Sequence of chain 23.F:
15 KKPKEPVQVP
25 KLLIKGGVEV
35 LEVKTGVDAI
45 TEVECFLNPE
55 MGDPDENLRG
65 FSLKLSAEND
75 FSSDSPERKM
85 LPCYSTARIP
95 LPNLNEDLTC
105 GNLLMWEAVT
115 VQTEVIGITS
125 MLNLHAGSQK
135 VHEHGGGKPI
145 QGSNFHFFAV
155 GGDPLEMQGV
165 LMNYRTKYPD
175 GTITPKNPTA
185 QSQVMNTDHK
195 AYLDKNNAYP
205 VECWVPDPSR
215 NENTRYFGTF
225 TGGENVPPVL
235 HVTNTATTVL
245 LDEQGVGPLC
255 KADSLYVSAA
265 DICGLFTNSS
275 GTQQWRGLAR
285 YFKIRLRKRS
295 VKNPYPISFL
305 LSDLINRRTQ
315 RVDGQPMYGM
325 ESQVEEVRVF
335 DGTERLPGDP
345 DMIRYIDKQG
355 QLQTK

Binding-site contacts:
Ligand atom O8 contacts residue THR276 of chain 22.F at 3.9 Å.
Ligand atom O8 contacts residue LYS68 of chain 22.F at 3.1 Å.
Ligand atom C11 contacts residue PHE65 of chain 22.F at 4.0 Å (hydrophobic).
Ligand atom C11 contacts residue PHE270 of chain 22.F at 3.9 Å (hydrophobic).
Ligand atom C7 contacts residue GLN278 of chain 22.F at 3.9 Å.
Ligand atom O1A contacts residue THR276 of chain 22.F at 3.3 Å (h-bond).
Ligand atom C11 contacts residue LEU62 of chain 22.F at 3.9 Å (hydrophobic).
Ligand atom O1B contacts residue THR276 of chain 22.F at 2.4 Å (h-bond).
Ligand atom C9 contacts residue GLN278 of chain 22.F at 3.3 Å.
Ligand atom C6 contacts residue ASN272 of chain 22.F at 3.6 Å.
Ligand atom O10 contacts residue PHE75 of chain 21.F at 3.9 Å.
Ligand atom O4 contacts residue ASP74 of chain 21.F at 4.0 Å.
Ligand atom C10 contacts residue LEU62 of chain 22.F at 3.6 Å (hydrophobic).
Ligand atom O8 contacts residue ASN272 of chain 22.F at 3.3 Å (h-bond).
Ligand atom O9 contacts residue LYS68 of chain 22.F at 2.5 Å (salt-bridge).
Ligand atom O8 contacts residue GLN278 of chain 22.F at 3.5 Å (h-bond).
Ligand atom C10 contacts residue ASN272 of chain 22.F at 3.9 Å.
Ligand atom O1A contacts residue SER274 of chain 22.F at 3.8 Å.
Ligand atom C11 contacts residue GLN278 of chain 22.F at 3.5 Å.
Ligand atom C11 contacts residue PHE75 of chain 21.F at 3.5 Å (hydrophobic).
Ligand atom O9 contacts residue GLN278 of chain 22.F at 4.1 Å.
Ligand atom C1 contacts residue THR276 of chain 22.F at 3.1 Å.
Ligand atom O1B contacts residue ASN272 of chain 22.F at 3.4 Å (h-bond).
Ligand atom O9 contacts residue LEU67 of chain 22.F at 2.3 Å.
Ligand atom C9 contacts residue LEU67 of chain 22.F at 3.4 Å (hydrophobic).
Ligand atom C8 contacts residue GLN278 of chain 22.F at 3.7 Å.
Ligand atom C6 contacts residue LYS68 of chain 22.F at 4.0 Å.
Ligand atom O1B contacts residue LYS68 of chain 22.F at 3.0 Å (salt-bridge).
Ligand atom C8 contacts residue LYS68 of chain 22.F at 3.5 Å.
Ligand atom C10 contacts residue GLN278 of chain 22.F at 4.1 Å.
Ligand atom C11 contacts residue THR276 of chain 22.F at 3.2 Å.
Ligand atom O10 contacts residue LEU62 of chain 22.F at 3.2 Å.
Ligand atom O7 contacts residue LEU62 of chain 22.F at 3.9 Å.
Ligand atom O1A contacts residue ASN272 of chain 22.F at 4.1 Å.
Ligand atom C11 contacts residue HIS138 of chain 23.F at 3.1 Å.
Ligand atom N5 contacts residue ASN272 of chain 22.F at 3.2 Å (h-bond).
Ligand atom C1 contacts residue ASN272 of chain 22.F at 3.9 Å.
Ligand atom C9 contacts residue LYS68 of chain 22.F at 3.6 Å.
Ligand atom C11 contacts residue ASN272 of chain 22.F at 3.6 Å.
Ligand atom N5 contacts residue GLN278 of chain 22.F at 3.9 Å.

A protein and the small-molecule ligand that binds it are described below.
Small molecule (SMILES): CC(=O)N[C@H]1[C@H]([C@H](O)[C@H](O)CO)O[C@@](O[C@H](CO)[C@@H](O)[C@@H]2O[C@@H](C(=O)O)C[C@H](O)[C@H]2NC(C)=O)(C(=O)O)C[C@@H]1O

Sequence of chain 21.F:
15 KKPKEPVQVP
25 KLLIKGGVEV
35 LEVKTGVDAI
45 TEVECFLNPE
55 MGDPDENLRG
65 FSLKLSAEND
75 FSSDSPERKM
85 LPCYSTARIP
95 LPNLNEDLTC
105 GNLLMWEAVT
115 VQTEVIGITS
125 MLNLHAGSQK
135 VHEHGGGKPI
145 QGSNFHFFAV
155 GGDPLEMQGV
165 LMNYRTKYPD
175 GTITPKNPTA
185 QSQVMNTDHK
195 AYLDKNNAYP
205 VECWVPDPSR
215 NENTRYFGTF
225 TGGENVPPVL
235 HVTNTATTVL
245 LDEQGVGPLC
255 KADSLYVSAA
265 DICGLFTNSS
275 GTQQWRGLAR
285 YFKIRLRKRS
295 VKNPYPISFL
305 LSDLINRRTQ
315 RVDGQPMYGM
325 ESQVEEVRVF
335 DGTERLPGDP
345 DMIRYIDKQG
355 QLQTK

Sequence of chain 22.F:
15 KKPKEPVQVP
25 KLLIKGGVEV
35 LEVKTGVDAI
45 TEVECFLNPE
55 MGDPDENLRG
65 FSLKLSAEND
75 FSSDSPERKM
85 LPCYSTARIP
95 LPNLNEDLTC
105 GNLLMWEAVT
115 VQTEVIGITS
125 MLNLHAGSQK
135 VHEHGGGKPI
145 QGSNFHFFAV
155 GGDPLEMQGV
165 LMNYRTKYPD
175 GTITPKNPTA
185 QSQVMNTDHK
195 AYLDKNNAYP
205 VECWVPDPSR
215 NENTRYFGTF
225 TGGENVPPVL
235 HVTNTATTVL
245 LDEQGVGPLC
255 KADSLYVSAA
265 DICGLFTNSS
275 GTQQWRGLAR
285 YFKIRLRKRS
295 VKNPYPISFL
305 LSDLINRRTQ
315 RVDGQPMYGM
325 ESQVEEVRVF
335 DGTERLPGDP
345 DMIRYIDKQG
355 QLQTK